Binding-site contacts:
Ligand atom CAG contacts residue PHE286 of chain 1.A at 3.7 Å (hydrophobic).
Ligand atom OAC contacts residue HIS572 of chain 1.A at 3.6 Å (h-bond).
Ligand atom OAE contacts residue ASN283 of chain 1.A at 3.3 Å (h-bond).
Ligand atom CAH contacts residue TYR614 of chain 1.A at 3.9 Å (hydrophobic).
Ligand atom CAL contacts residue ASN283 of chain 1.A at 4.2 Å.
Ligand atom CAI contacts residue TYR614 of chain 1.A at 3.4 Å (hydrophobic).
Ligand atom CAJ contacts residue TYR614 of chain 1.A at 3.8 Å (hydrophobic).
Ligand atom CAK contacts residue TYR614 of chain 1.A at 3.7 Å (hydrophobic).
Ligand atom CAF contacts residue PHE286 of chain 1.A at 3.5 Å (hydrophobic).
Ligand atom OAD contacts residue TYR614 of chain 1.A at 4.1 Å.
Ligand atom CAL contacts residue PHE286 of chain 1.A at 3.5 Å (hydrophobic).
Ligand atom OAC contacts residue PHE286 of chain 1.A at 3.4 Å.
Ligand atom OAC contacts residue ASP284 of chain 1.A at 3.6 Å.
Ligand atom CAF contacts residue TYR614 of chain 1.A at 3.5 Å (hydrophobic).
Ligand atom CAG contacts residue TYR614 of chain 1.A at 3.9 Å (hydrophobic).
Ligand atom CAK contacts residue PHE286 of chain 1.A at 3.7 Å (hydrophobic).
Ligand atom CAG contacts residue GLY613 of chain 1.A at 4.5 Å.
Ligand atom OAB contacts residue TYR614 of chain 1.A at 3.8 Å.
Ligand atom OAE contacts residue PHE286 of chain 1.A at 3.6 Å.
Ligand atom CAH contacts residue PHE286 of chain 1.A at 3.9 Å (hydrophobic).
Ligand atom OAD contacts residue ASN283 of chain 1.A at 3.4 Å (h-bond).
Ligand atom OAD contacts residue ALA611 of chain 1.A at 3.8 Å.
Ligand atom OAB contacts residue PHE286 of chain 1.A at 4.3 Å.
Ligand atom OAE contacts residue ALA611 of chain 1.A at 3.0 Å.
Ligand atom OAE contacts residue TYR614 of chain 1.A at 4.4 Å.
Ligand atom CAJ contacts residue ALA611 of chain 1.A at 4.1 Å (hydrophobic).
Ligand atom CAJ contacts residue PHE286 of chain 1.A at 3.4 Å (hydrophobic).
Ligand atom CAJ contacts residue ASN283 of chain 1.A at 4.2 Å.
Ligand atom OAE contacts residue ASP284 of chain 1.A at 4.2 Å.
Ligand atom OAC contacts residue TYR614 of chain 1.A at 3.5 Å.
Ligand atom CAL contacts residue TYR614 of chain 1.A at 3.8 Å (hydrophobic).
Ligand atom OAD contacts residue GLY613 of chain 1.A at 4.2 Å.
Ligand atom OAC contacts residue ASN285 of chain 1.A at 4.4 Å.
Ligand atom OAA contacts residue PHE286 of chain 1.A at 4.1 Å.
Ligand atom CAI contacts residue PHE286 of chain 1.A at 3.4 Å (hydrophobic).
Ligand atom OAD contacts residue PHE286 of chain 1.A at 3.8 Å.
Ligand atom CAL contacts residue ALA611 of chain 1.A at 3.8 Å (hydrophobic).

The protein below binds the small molecule below.
Small molecule (SMILES): O=C(O)c1cc(O)c(O)c(O)c1

Sequence of chain 1.A:
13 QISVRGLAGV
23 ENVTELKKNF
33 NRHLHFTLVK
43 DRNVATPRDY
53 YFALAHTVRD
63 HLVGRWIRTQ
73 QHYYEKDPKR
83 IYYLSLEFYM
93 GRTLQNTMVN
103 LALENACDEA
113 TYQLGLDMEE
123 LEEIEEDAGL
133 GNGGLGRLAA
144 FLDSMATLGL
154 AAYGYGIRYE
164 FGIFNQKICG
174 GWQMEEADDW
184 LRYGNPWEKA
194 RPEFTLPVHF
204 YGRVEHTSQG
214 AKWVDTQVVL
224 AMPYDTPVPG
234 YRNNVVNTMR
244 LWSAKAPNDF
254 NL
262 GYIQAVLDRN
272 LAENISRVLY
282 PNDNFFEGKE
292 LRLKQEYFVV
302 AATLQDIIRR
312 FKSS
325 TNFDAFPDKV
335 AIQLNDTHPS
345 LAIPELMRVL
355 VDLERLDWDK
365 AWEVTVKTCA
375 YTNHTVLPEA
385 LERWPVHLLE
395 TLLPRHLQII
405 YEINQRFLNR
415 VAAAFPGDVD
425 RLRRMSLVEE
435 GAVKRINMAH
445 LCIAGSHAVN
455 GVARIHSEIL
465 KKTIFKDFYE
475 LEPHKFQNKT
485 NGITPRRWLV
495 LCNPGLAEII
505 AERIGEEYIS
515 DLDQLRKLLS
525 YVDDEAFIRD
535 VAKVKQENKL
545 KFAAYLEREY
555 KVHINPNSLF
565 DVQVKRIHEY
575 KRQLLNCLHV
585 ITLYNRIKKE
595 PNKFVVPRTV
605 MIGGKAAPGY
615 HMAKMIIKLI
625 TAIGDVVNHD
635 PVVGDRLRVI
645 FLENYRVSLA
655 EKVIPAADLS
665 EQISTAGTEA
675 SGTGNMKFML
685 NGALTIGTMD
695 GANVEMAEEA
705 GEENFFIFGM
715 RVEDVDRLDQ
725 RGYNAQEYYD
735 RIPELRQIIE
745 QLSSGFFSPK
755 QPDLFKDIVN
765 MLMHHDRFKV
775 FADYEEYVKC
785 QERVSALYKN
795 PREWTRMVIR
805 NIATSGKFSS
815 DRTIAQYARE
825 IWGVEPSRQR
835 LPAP